Binding-site contacts:
Ligand atom O7 contacts residue ASN114 of chain 1.B at 3.4 Å (h-bond).
Ligand atom C4 contacts residue ASN114 of chain 1.B at 4.1 Å.
Ligand atom O5 contacts residue ASN114 of chain 1.B at 2.4 Å (h-bond).
Ligand atom C1 contacts residue ASP113 of chain 1.B at 4.4 Å.
Ligand atom O5 contacts residue ASP113 of chain 1.B at 4.0 Å.
Ligand atom C2 contacts residue ASN114 of chain 1.B at 2.4 Å.
Ligand atom C8 contacts residue ASN114 of chain 1.B at 4.0 Å.
Ligand atom C5 contacts residue ASN114 of chain 1.B at 3.7 Å.
Ligand atom C1 contacts residue ASN114 of chain 1.B at 1.4 Å.
Ligand atom N2 contacts residue ASN114 of chain 1.B at 2.8 Å (h-bond).
Ligand atom C7 contacts residue ASN114 of chain 1.B at 3.3 Å.
Ligand atom C3 contacts residue ASN114 of chain 1.B at 3.7 Å.

Sequence of chain 1.B:
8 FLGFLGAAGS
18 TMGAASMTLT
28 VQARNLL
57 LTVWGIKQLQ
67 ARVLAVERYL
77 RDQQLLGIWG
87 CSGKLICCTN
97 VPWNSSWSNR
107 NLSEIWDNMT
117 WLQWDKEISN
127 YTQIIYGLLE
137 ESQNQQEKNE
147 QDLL

This protein binds this small molecule.
Small molecule (SMILES): CC(=O)N[C@@H]1[C@@H](O)[C@H](O)[C@@H](CO)O[C@H]1O